A small-molecule ligand and the protein it binds are described below.
Small molecule (SMILES): O=c1[nH]cnc2c1ncn2[C@@H]1O[C@H](COP(=O)(O)O)[C@@H](O)[C@H]1O

Binding-site contacts:
Ligand atom C3' contacts residue ARG132 of chain 1.A at 3.9 Å.
Ligand atom O2' contacts residue ASP190 of chain 1.A at 2.6 Å (salt-bridge).
Ligand atom C1' contacts residue ASP190 of chain 1.A at 3.8 Å.
Ligand atom P contacts residue ILE187 of chain 1.A at 3.9 Å.
Ligand atom O2P contacts residue ILE187 of chain 1.A at 3.7 Å.
Ligand atom N7 contacts residue ASP190 of chain 1.A at 3.4 Å (salt-bridge).
Ligand atom P contacts residue ARG150 of chain 1.A at 3.5 Å.
Ligand atom O6 contacts residue ARG183 of chain 1.A at 3.7 Å.
Ligand atom C8 contacts residue ASP190 of chain 1.A at 3.0 Å.
Ligand atom O6 contacts residue GLY184 of chain 1.A at 2.9 Å (h-bond).
Ligand atom C4 contacts residue ASP190 of chain 1.A at 3.7 Å.
Ligand atom O3P contacts residue ILE187 of chain 1.A at 2.9 Å (h-bond).
Ligand atom O2P contacts residue ARG150 of chain 1.A at 3.1 Å (salt-bridge).
Ligand atom O2' contacts residue MET135 of chain 1.A at 3.5 Å.
Ligand atom N9 contacts residue ASP190 of chain 1.A at 3.2 Å (salt-bridge).
Ligand atom O3P contacts residue SER188 of chain 1.A at 2.7 Å (h-bond).
Ligand atom O3P contacts residue MET186 of chain 1.A at 2.8 Å (h-bond).
Ligand atom C5 contacts residue GLY185 of chain 1.A at 3.8 Å.
Ligand atom O2P contacts residue SER188 of chain 1.A at 3.8 Å.
Ligand atom O3P contacts residue GLY185 of chain 1.A at 3.8 Å.
Ligand atom P contacts residue SER188 of chain 1.A at 3.6 Å.
Ligand atom C2' contacts residue ASN137 of chain 1.A at 3.6 Å.
Ligand atom N7 contacts residue GLY185 of chain 1.A at 3.5 Å (h-bond).
Ligand atom P contacts residue MET186 of chain 1.A at 3.6 Å.
Ligand atom O2' contacts residue ASN137 of chain 1.A at 3.4 Å (h-bond).
Ligand atom O1P contacts residue MET186 of chain 1.A at 3.0 Å.
Ligand atom O1P contacts residue ARG150 of chain 1.A at 2.5 Å (salt-bridge).
Ligand atom C8 contacts residue SER182 of chain 1.A at 3.8 Å.
Ligand atom N7 contacts residue GLY184 of chain 1.A at 3.6 Å.
Ligand atom O3' contacts residue ARG132 of chain 1.A at 2.9 Å (salt-bridge).
Ligand atom C2' contacts residue ARG132 of chain 1.A at 3.8 Å.
Ligand atom O1P contacts residue ILE187 of chain 1.A at 3.7 Å.
Ligand atom C6 contacts residue GLY184 of chain 1.A at 3.7 Å.
Ligand atom C2 contacts residue ASN225 of chain 1.A at 3.6 Å.
Ligand atom C5 contacts residue ASP190 of chain 1.A at 3.8 Å.
Ligand atom O2P contacts residue ARG143 of chain 1.A at 3.0 Å (salt-bridge).
Ligand atom N7 contacts residue SER182 of chain 1.A at 3.1 Å (h-bond).
Ligand atom O2' contacts residue ARG132 of chain 1.A at 2.7 Å (salt-bridge).
Ligand atom C2' contacts residue ASP190 of chain 1.A at 3.2 Å.
Ligand atom O6 contacts residue SER182 of chain 1.A at 3.6 Å.

Sequence of chain 1.A:
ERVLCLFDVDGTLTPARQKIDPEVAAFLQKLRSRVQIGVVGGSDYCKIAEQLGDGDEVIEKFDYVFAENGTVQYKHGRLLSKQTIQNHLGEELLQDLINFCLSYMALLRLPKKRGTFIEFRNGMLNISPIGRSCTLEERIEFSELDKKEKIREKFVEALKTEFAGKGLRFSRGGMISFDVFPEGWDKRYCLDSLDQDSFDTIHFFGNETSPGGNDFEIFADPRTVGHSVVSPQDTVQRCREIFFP